A small-molecule ligand and the protein it binds are described below.
Small molecule (SMILES): Nc1nc2c(ncn2[C@@H]2O[C@@H]3CO[P](=O)(O)O[C@H]4[C@@H](O)[C@H](n5cnc6c(=O)[nH]c(N)nc65)O[C@@H]4CO[P](=O)(O)O[C@H]3[C@H]2O)c(=O)[nH]1

Binding-site contacts:
Ligand atom O1P contacts residue ARG245 of chain 1.B at 3.1 Å.
Ligand atom N2 contacts residue ASP213 of chain 1.B at 3.2 Å (salt-bridge).
Ligand atom N7 contacts residue ARG245 of chain 1.B at 3.0 Å (salt-bridge).
Ligand atom C1' contacts residue TYR242 of chain 1.B at 3.8 Å (hydrophobic).
Ligand atom O6 contacts residue ARG245 of chain 1.B at 2.9 Å (salt-bridge).
Ligand atom N11 contacts residue ARG210 of chain 1.B at 3.6 Å.
Ligand atom N2 contacts residue LEU231 of chain 1.B at 3.9 Å.
Ligand atom O6 contacts residue ARG210 of chain 1.B at 3.4 Å.
Ligand atom N2 contacts residue THR234 of chain 1.B at 3.0 Å (h-bond).
Ligand atom O2' contacts residue GLY238 of chain 1.B at 3.5 Å.
Ligand atom O4' contacts residue TYR242 of chain 1.B at 3.6 Å.
Ligand atom N1 contacts residue ASP213 of chain 1.B at 2.5 Å (salt-bridge).
Ligand atom N9 contacts residue TYR242 of chain 1.B at 3.7 Å.
Ligand atom C2A contacts residue ARG210 of chain 1.B at 3.6 Å.
Ligand atom C51 contacts residue ARG210 of chain 1.B at 3.6 Å.
Ligand atom C41 contacts residue ARG210 of chain 1.B at 3.4 Å.
Ligand atom N91 contacts residue ARG210 of chain 1.B at 3.8 Å.
Ligand atom C61 contacts residue ARG210 of chain 1.B at 3.5 Å.
Ligand atom C6 contacts residue ASP213 of chain 1.B at 3.2 Å.
Ligand atom C8 contacts residue TYR242 of chain 1.B at 3.5 Å (hydrophobic).
Ligand atom O4' contacts residue GLY238 of chain 1.B at 3.6 Å.
Ligand atom O61 contacts residue ARG210 of chain 1.B at 3.4 Å.
Ligand atom C8 contacts residue GLY241 of chain 1.B at 3.8 Å.
Ligand atom O4' contacts residue GLY241 of chain 1.B at 3.2 Å.
Ligand atom C4 contacts residue TYR242 of chain 1.B at 3.8 Å (hydrophobic).
Ligand atom C8 contacts residue ARG245 of chain 1.B at 3.8 Å.
Ligand atom C1' contacts residue GLY238 of chain 1.B at 3.1 Å.
Ligand atom O11 contacts residue ARG4 of chain 1.B at 3.6 Å.
Ligand atom N31 contacts residue ARG210 of chain 1.B at 3.5 Å (salt-bridge).
Ligand atom C21 contacts residue ARG210 of chain 1.B at 3.5 Å.
Ligand atom N9 contacts residue GLY238 of chain 1.B at 3.7 Å.
Ligand atom N21 contacts residue ARG210 of chain 1.B at 3.7 Å.
Ligand atom O6 contacts residue TYR242 of chain 1.B at 3.3 Å.
Ligand atom C5 contacts residue TYR242 of chain 1.B at 3.5 Å (hydrophobic).
Ligand atom C6 contacts residue TYR242 of chain 1.B at 3.3 Å (hydrophobic).
Ligand atom O6 contacts residue ASP213 of chain 1.B at 3.1 Å (salt-bridge).
Ligand atom O11 contacts residue GLN1 of chain 1.B at 3.1 Å (h-bond).
Ligand atom N7 contacts residue TYR242 of chain 1.B at 3.7 Å.
Ligand atom C2 contacts residue ASP213 of chain 1.B at 3.5 Å.
Ligand atom O1P contacts residue ARG210 of chain 1.B at 3.0 Å (salt-bridge).

Sequence of chain 1.B:
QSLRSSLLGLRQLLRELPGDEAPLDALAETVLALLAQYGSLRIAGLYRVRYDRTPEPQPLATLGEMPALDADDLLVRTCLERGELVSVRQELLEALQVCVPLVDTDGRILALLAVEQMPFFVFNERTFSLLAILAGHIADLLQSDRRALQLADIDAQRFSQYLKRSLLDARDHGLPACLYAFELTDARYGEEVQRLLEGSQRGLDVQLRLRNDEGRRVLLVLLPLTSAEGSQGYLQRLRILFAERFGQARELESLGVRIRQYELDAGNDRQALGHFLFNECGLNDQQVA